This protein binds this small molecule.
Small molecule (SMILES): OC[C@@H](O)[C@@H](O)[C@H](O)[C@H](O)CO

Binding-site contacts:
Ligand atom C3 contacts residue ASP413 of chain 1.A at 4.0 Å.
Ligand atom O1 contacts residue SER181 of chain 1.A at 3.9 Å.
Ligand atom C1 contacts residue DP21 of chain 1.H at 3.4 Å.
Ligand atom C6 contacts residue ASN202 of chain 1.A at 4.4 Å.
Ligand atom C2 contacts residue SER181 of chain 1.A at 3.9 Å.
Ligand atom C4 contacts residue SER181 of chain 1.A at 4.0 Å.
Ligand atom C3 contacts residue SER181 of chain 1.A at 3.8 Å.
Ligand atom O5 contacts residue SER181 of chain 1.A at 3.4 Å (h-bond).
Ligand atom O1 contacts residue ASN273 of chain 1.A at 3.7 Å.
Ligand atom C1 contacts residue ASP413 of chain 1.A at 4.3 Å.
Ligand atom O6 contacts residue PHE205 of chain 1.A at 2.9 Å (h-bond).
Ligand atom O2 contacts residue SER181 of chain 1.A at 3.1 Å (h-bond).
Ligand atom C6 contacts residue TRP415 of chain 1.A at 3.9 Å (hydrophobic).
Ligand atom C5 contacts residue SER181 of chain 1.A at 4.3 Å.
Ligand atom O4 contacts residue GLN204 of chain 1.A at 4.0 Å.
Ligand atom C2 contacts residue ASN273 of chain 1.A at 3.9 Å.
Ligand atom O2 contacts residue ASN273 of chain 1.A at 2.9 Å (h-bond).
Ligand atom C5 contacts residue TRP415 of chain 1.A at 4.5 Å (hydrophobic).
Ligand atom C6 contacts residue ALA201 of chain 1.A at 3.9 Å (hydrophobic).
Ligand atom O1 contacts residue DP21 of chain 1.H at 3.5 Å.
Ligand atom O5 contacts residue ALA201 of chain 1.A at 3.0 Å (h-bond).
Ligand atom C4 contacts residue TRP415 of chain 1.A at 3.8 Å (hydrophobic).
Ligand atom C5 contacts residue ALA201 of chain 1.A at 3.4 Å (hydrophobic).
Ligand atom O6 contacts residue GLN204 of chain 1.A at 3.4 Å (h-bond).
Ligand atom C6 contacts residue PHE205 of chain 1.A at 3.4 Å (hydrophobic).
Ligand atom C1 contacts residue SER181 of chain 1.A at 4.5 Å.
Ligand atom O6 contacts residue ASN202 of chain 1.A at 3.1 Å.
Ligand atom C4 contacts residue ASP413 of chain 1.A at 3.6 Å.
Ligand atom C1 contacts residue ASN273 of chain 1.A at 3.6 Å.
Ligand atom O4 contacts residue ASP413 of chain 1.A at 2.8 Å (salt-bridge).
Ligand atom C2 contacts residue ASP413 of chain 1.A at 3.3 Å.
Ligand atom O2 contacts residue ASP413 of chain 1.A at 2.7 Å (salt-bridge).
Ligand atom C6 contacts residue GLN204 of chain 1.A at 3.8 Å.
Ligand atom O6 contacts residue VAL203 of chain 1.A at 3.8 Å.
Ligand atom O6 contacts residue ALA201 of chain 1.A at 3.2 Å (h-bond).
Ligand atom O5 contacts residue ARG185 of chain 1.A at 3.8 Å.
Ligand atom O3 contacts residue ASP413 of chain 1.A at 4.4 Å.
Ligand atom O4 contacts residue TRP415 of chain 1.A at 3.2 Å.
Ligand atom O5 contacts residue ASN202 of chain 1.A at 3.4 Å (h-bond).
Ligand atom O2 contacts residue TRP415 of chain 1.A at 4.5 Å.

Sequence of chain 1.A:
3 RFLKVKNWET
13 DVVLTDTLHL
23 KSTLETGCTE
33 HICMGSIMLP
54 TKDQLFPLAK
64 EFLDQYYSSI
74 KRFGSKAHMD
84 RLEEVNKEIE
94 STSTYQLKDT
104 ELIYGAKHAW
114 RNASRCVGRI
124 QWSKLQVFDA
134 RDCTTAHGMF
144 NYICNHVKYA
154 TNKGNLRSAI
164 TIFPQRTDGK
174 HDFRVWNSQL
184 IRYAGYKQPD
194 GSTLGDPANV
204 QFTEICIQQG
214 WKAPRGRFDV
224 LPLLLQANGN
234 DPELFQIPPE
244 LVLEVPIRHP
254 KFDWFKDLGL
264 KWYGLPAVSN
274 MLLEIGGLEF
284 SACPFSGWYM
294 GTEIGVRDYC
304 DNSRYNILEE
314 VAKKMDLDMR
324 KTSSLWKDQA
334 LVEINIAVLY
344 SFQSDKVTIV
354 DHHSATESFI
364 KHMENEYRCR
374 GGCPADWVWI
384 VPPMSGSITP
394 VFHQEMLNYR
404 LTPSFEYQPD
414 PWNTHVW